Sequence of chain 2.D:
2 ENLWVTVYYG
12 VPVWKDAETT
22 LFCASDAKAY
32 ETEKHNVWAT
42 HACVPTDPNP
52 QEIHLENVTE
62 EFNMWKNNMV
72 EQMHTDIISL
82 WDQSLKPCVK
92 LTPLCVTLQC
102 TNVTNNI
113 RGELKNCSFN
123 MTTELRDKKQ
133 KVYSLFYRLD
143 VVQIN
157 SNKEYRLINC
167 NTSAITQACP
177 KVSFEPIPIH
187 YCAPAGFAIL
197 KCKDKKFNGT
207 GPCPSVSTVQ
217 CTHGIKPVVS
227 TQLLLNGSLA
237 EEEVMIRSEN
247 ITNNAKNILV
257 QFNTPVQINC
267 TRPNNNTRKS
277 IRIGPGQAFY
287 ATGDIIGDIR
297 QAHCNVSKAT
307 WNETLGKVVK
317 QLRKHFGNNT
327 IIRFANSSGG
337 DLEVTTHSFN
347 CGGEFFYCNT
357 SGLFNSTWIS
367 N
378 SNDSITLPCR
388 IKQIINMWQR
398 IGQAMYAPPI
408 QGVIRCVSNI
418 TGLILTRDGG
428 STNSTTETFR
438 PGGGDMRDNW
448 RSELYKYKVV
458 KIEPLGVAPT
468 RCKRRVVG

Sequence of chain 3.D:
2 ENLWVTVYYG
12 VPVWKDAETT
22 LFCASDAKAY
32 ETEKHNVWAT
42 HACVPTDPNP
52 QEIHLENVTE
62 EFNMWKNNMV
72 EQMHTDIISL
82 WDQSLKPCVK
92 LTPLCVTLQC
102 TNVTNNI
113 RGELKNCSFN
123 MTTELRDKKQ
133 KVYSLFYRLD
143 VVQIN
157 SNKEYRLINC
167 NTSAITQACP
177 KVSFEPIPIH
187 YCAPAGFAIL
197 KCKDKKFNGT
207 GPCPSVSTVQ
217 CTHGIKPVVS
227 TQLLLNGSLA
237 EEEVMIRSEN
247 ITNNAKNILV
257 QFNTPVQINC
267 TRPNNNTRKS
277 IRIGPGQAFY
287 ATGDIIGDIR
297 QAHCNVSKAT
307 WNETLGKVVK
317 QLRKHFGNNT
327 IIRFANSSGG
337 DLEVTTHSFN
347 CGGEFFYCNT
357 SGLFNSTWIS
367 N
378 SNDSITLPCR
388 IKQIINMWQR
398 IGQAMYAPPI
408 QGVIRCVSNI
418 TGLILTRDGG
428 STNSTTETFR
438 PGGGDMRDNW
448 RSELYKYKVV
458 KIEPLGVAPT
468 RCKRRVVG

Binding-site contacts:
Ligand atom N2 contacts residue ASN167 of chain 3.D at 3.0 Å (h-bond).
Ligand atom C2 contacts residue ASN167 of chain 3.D at 2.6 Å.
Ligand atom N2 contacts residue THR168 of chain 3.D at 4.5 Å.
Ligand atom C4 contacts residue ASN167 of chain 3.D at 4.1 Å.
Ligand atom O5 contacts residue ARG162 of chain 3.D at 4.2 Å.
Ligand atom C5 contacts residue ASN167 of chain 3.D at 3.5 Å.
Ligand atom O5 contacts residue ASN167 of chain 3.D at 2.2 Å (h-bond).
Ligand atom C8 contacts residue ASN167 of chain 3.D at 2.8 Å.
Ligand atom C7 contacts residue ARG278 of chain 2.D at 3.6 Å.
Ligand atom C7 contacts residue ASN167 of chain 3.D at 3.6 Å.
Ligand atom C8 contacts residue ARG278 of chain 2.D at 2.9 Å.
Ligand atom C1 contacts residue ASN167 of chain 3.D at 1.5 Å.
Ligand atom O7 contacts residue ARG278 of chain 2.D at 3.3 Å (salt-bridge).
Ligand atom C3 contacts residue ASN167 of chain 3.D at 3.8 Å.

The protein below binds the small molecule below.
Small molecule (SMILES): CC(=O)N[C@H]1[C@H](O[C@H]2[C@H](O)[C@@H](NC(C)=O)CO[C@@H]2CO)O[C@H](CO)[C@@H](O[C@@H]2O[C@H](CO)[C@@H](O)[C@H](O[C@H]3O[C@H](CO)[C@@H](O)[C@H](O)[C@@H]3O)[C@@H]2O)[C@@H]1O